Binding-site contacts:
Ligand atom O2 contacts residue HIS380 of chain 1.A at 4.0 Å.
Ligand atom O1 contacts residue LEU139 of chain 1.A at 3.4 Å (h-bond).
Ligand atom C6 contacts residue LEU142 of chain 1.A at 4.1 Å (hydrophobic).
Ligand atom O4 contacts residue GLY678 of chain 1.A at 2.7 Å (h-bond).
Ligand atom C1 contacts residue GLY137 of chain 1.A at 4.2 Å.
Ligand atom C5 contacts residue HIS380 of chain 1.A at 4.3 Å.
Ligand atom O6 contacts residue ASN487 of chain 1.A at 3.0 Å (h-bond).
Ligand atom O1 contacts residue GLY137 of chain 1.A at 3.2 Å (h-bond).
Ligand atom C3 contacts residue GLY678 of chain 1.A at 3.9 Å.
Ligand atom C6 contacts residue GLY138 of chain 1.A at 3.8 Å.
Ligand atom O3 contacts residue GLU675 of chain 1.A at 3.1 Å (salt-bridge).
Ligand atom C4 contacts residue GLY678 of chain 1.A at 3.8 Å.
Ligand atom O6 contacts residue VAL458 of chain 1.A at 3.5 Å.
Ligand atom O4 contacts residue SER677 of chain 1.A at 3.4 Å.
Ligand atom C4 contacts residue ASN487 of chain 1.A at 4.1 Å.
Ligand atom C2 contacts residue ASN287 of chain 1.A at 4.2 Å.
Ligand atom O4 contacts residue ASN487 of chain 1.A at 3.5 Å (h-bond).
Ligand atom O6 contacts residue HIS380 of chain 1.A at 2.6 Å (h-bond).
Ligand atom C5 contacts residue ASN487 of chain 1.A at 4.2 Å.
Ligand atom O2 contacts residue GLU675 of chain 1.A at 3.8 Å.
Ligand atom C5 contacts residue LEU139 of chain 1.A at 3.7 Å (hydrophobic).
Ligand atom C4 contacts residue SER677 of chain 1.A at 4.2 Å.
Ligand atom O3 contacts residue GLY678 of chain 1.A at 3.5 Å (h-bond).
Ligand atom C6 contacts residue HIS380 of chain 1.A at 3.6 Å.
Ligand atom C6 contacts residue ASN487 of chain 1.A at 3.2 Å.
Ligand atom O5 contacts residue LEU139 of chain 1.A at 3.3 Å (h-bond).
Ligand atom O1 contacts residue GLY138 of chain 1.A at 3.3 Å.
Ligand atom C5 contacts residue GLY138 of chain 1.A at 3.7 Å.
Ligand atom C2 contacts residue HIS380 of chain 1.A at 3.5 Å.
Ligand atom O3 contacts residue SER677 of chain 1.A at 3.1 Å (h-bond).
Ligand atom C3 contacts residue SER677 of chain 1.A at 4.2 Å.
Ligand atom O6 contacts residue LEU142 of chain 1.A at 3.9 Å.
Ligand atom O2 contacts residue TYR576 of chain 1.A at 3.3 Å (h-bond).
Ligand atom C1 contacts residue LEU139 of chain 1.A at 3.8 Å (hydrophobic).
Ligand atom O5 contacts residue HIS380 of chain 1.A at 3.8 Å.
Ligand atom C6 contacts residue LEU139 of chain 1.A at 3.9 Å (hydrophobic).
Ligand atom C3 contacts residue GLU675 of chain 1.A at 3.8 Å.
Ligand atom O5 contacts residue GLY138 of chain 1.A at 3.9 Å.
Ligand atom O3 contacts residue ALA676 of chain 1.A at 3.2 Å (h-bond).
Ligand atom O2 contacts residue ASN287 of chain 1.A at 3.0 Å (h-bond).

A protein and the small-molecule ligand that binds it are described below.
Small molecule (SMILES): OC[C@H]1O[C@H](O)[C@H](O)[C@@H](O)[C@@H]1O

Sequence of chain 1.A:
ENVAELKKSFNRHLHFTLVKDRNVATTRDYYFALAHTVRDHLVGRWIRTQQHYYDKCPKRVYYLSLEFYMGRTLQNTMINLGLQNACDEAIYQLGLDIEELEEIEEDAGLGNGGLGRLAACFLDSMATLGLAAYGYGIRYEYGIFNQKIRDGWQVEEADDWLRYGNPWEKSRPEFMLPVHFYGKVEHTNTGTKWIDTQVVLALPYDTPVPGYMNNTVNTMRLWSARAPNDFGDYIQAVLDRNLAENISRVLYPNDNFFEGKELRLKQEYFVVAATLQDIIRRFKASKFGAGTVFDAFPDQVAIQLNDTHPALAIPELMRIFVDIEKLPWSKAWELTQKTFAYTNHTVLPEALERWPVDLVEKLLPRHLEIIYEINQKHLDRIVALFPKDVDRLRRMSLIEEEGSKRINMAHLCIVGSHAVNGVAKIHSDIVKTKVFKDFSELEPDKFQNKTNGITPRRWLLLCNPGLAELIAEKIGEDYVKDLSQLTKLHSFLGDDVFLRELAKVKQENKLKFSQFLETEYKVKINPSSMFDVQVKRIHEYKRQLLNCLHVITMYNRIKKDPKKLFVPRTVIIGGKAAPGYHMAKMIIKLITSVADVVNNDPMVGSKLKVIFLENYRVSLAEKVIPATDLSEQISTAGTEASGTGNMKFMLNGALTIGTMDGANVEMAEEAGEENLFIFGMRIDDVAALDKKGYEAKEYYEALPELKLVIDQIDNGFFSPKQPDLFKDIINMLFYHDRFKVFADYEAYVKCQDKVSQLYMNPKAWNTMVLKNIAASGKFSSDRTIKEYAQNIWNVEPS